Sequence of chain 1.Y:
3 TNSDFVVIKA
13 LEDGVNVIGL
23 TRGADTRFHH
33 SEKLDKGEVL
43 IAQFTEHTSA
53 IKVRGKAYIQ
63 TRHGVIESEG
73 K

Sequence of chain 1.X:
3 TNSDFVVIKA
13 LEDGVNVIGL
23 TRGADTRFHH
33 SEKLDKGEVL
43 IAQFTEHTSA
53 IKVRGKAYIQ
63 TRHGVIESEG

Binding-site contacts:
Ligand atom CZ2 contacts residue ILE53 of chain 1.X at 3.9 Å (hydrophobic).
Ligand atom OXT contacts residue THR47 of chain 1.X at 2.7 Å (h-bond).
Ligand atom NE1 contacts residue ALA44 of chain 1.X at 3.9 Å.
Ligand atom OXT contacts residue THR50 of chain 1.X at 2.7 Å (h-bond).
Ligand atom CH2 contacts residue GLY21 of chain 1.X at 3.5 Å.
Ligand atom CB contacts residue THR23 of chain 1.Y at 3.8 Å.
Ligand atom N contacts residue THR23 of chain 1.Y at 2.8 Å (h-bond).
Ligand atom O contacts residue THR47 of chain 1.X at 3.5 Å (h-bond).
Ligand atom C contacts residue THR47 of chain 1.X at 3.5 Å.
Ligand atom C contacts residue THR50 of chain 1.X at 3.8 Å.
Ligand atom CZ3 contacts residue HIS32 of chain 1.X at 3.9 Å.
Ligand atom C contacts residue SER51 of chain 1.Y at 3.6 Å.
Ligand atom O contacts residue ARG24 of chain 1.Y at 3.6 Å.
Ligand atom CA contacts residue SER51 of chain 1.Y at 4.0 Å.
Ligand atom O contacts residue GLY25 of chain 1.Y at 3.1 Å (h-bond).
Ligand atom C contacts residue GLY25 of chain 1.Y at 3.4 Å.
Ligand atom CE3 contacts residue HIS32 of chain 1.X at 3.9 Å.
Ligand atom CB contacts residue THR28 of chain 1.Y at 3.5 Å.
Ligand atom NE1 contacts residue GLN45 of chain 1.X at 2.8 Å (h-bond).
Ligand atom CE2 contacts residue GLN45 of chain 1.X at 3.9 Å.
Ligand atom CZ2 contacts residue THR50 of chain 1.X at 3.9 Å.
Ligand atom CH2 contacts residue ILE20 of chain 1.X at 4.0 Å (hydrophobic).
Ligand atom CA contacts residue THR28 of chain 1.Y at 3.1 Å.
Ligand atom CA contacts residue THR23 of chain 1.Y at 3.8 Å.
Ligand atom CD2 contacts residue THR50 of chain 1.X at 3.9 Å.
Ligand atom CE2 contacts residue THR50 of chain 1.X at 4.0 Å.
Ligand atom CD1 contacts residue GLN45 of chain 1.X at 3.6 Å.
Ligand atom N contacts residue GLY25 of chain 1.Y at 2.8 Å (h-bond).
Ligand atom CD1 contacts residue SER51 of chain 1.Y at 3.5 Å.
Ligand atom CA contacts residue GLY25 of chain 1.Y at 3.5 Å.
Ligand atom N contacts residue THR28 of chain 1.Y at 2.7 Å (h-bond).
Ligand atom CZ2 contacts residue ALA44 of chain 1.X at 4.0 Å (hydrophobic).
Ligand atom N contacts residue ASP27 of chain 1.Y at 3.2 Å (salt-bridge).
Ligand atom CG contacts residue SER51 of chain 1.Y at 3.9 Å.
Ligand atom OXT contacts residue HIS49 of chain 1.X at 3.9 Å.
Ligand atom O contacts residue SER51 of chain 1.Y at 3.0 Å (h-bond).
Ligand atom CZ3 contacts residue GLY21 of chain 1.X at 3.6 Å.
Ligand atom CD1 contacts residue THR47 of chain 1.X at 3.6 Å.
Ligand atom CB contacts residue SER51 of chain 1.Y at 3.4 Å.
Ligand atom OXT contacts residue GLY25 of chain 1.Y at 3.9 Å.

This small molecule binds to this protein.
Small molecule (SMILES): N[C@@H](Cc1c[nH]c2ccccc12)C(=O)O